Sequence of chain 1.B:
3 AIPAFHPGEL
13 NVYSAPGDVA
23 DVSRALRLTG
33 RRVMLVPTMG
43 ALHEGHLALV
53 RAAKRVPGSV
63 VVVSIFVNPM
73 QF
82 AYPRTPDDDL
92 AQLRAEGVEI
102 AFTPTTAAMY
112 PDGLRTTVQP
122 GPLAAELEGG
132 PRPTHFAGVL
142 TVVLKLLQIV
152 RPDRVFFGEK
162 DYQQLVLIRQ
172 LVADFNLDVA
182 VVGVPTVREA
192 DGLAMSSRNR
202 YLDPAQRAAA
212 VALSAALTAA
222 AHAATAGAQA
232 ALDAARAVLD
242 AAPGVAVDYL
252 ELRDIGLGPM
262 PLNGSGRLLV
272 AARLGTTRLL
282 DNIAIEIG

Binding-site contacts:
Ligand atom CAW contacts residue HIS48 of chain 1.B at 3.9 Å.
Ligand atom CAH contacts residue VAL143 of chain 1.B at 3.7 Å (hydrophobic).
Ligand atom OAC contacts residue GLN73 of chain 1.B at 2.9 Å (h-bond).
Ligand atom OAE contacts residue ASP162 of chain 1.B at 2.7 Å (salt-bridge).
Ligand atom N1 contacts residue THR187 of chain 1.B at 3.6 Å.
Ligand atom CAH contacts residue GLN73 of chain 1.B at 3.5 Å.
Ligand atom C6 contacts residue GLY47 of chain 1.B at 3.7 Å.
Ligand atom C5 contacts residue HIS45 of chain 1.B at 3.7 Å.
Ligand atom OAD contacts residue PHE158 of chain 1.B at 3.4 Å.
Ligand atom C6 contacts residue VAL188 of chain 1.B at 3.8 Å (hydrophobic).
Ligand atom OAO contacts residue HIS48 of chain 1.B at 3.0 Å.
Ligand atom SAP contacts residue THR40 of chain 1.B at 3.6 Å.
Ligand atom OAD contacts residue LEU51 of chain 1.B at 3.7 Å.
Ligand atom C2 contacts residue PRO186 of chain 1.B at 3.9 Å (hydrophobic).
Ligand atom OAC contacts residue GLN165 of chain 1.B at 3.1 Å (h-bond).
Ligand atom N1 contacts residue GLY47 of chain 1.B at 3.8 Å.
Ligand atom N7 contacts residue SO41 of chain 1.J at 3.2 Å (h-bond).
Ligand atom N1 contacts residue VAL188 of chain 1.B at 3.0 Å (h-bond).
Ligand atom OAE contacts residue GLY159 of chain 1.B at 3.3 Å (h-bond).
Ligand atom OAB contacts residue VAL143 of chain 1.B at 3.4 Å.
Ligand atom CAH contacts residue VAL144 of chain 1.B at 3.7 Å (hydrophobic).
Ligand atom N7 contacts residue MET196 of chain 1.B at 3.5 Å (h-bond).
Ligand atom C8 contacts residue SO41 of chain 1.J at 3.0 Å.
Ligand atom N3 contacts residue GLY47 of chain 1.B at 3.8 Å.
Ligand atom SAP contacts residue PRO39 of chain 1.B at 3.8 Å.
Ligand atom C2 contacts residue GLY47 of chain 1.B at 3.8 Å.
Ligand atom C8 contacts residue HIS45 of chain 1.B at 3.9 Å.
Ligand atom CAK contacts residue SO41 of chain 1.J at 3.9 Å.
Ligand atom OAB contacts residue GLN73 of chain 1.B at 2.8 Å (h-bond).
Ligand atom N6 contacts residue VAL188 of chain 1.B at 3.1 Å (h-bond).
Ligand atom N6 contacts residue MET196 of chain 1.B at 2.9 Å (h-bond).
Ligand atom OAO contacts residue LEU51 of chain 1.B at 3.7 Å.
Ligand atom SAP contacts residue MET41 of chain 1.B at 3.6 Å (h-bond).
Ligand atom N7 contacts residue HIS45 of chain 1.B at 3.1 Å.
Ligand atom CAI contacts residue PRO39 of chain 1.B at 3.8 Å (hydrophobic).
Ligand atom OAD contacts residue GLY159 of chain 1.B at 2.9 Å (h-bond).
Ligand atom CAK contacts residue HIS48 of chain 1.B at 3.7 Å.
Ligand atom C2 contacts residue VAL188 of chain 1.B at 3.9 Å (hydrophobic).
Ligand atom CAV contacts residue ASP162 of chain 1.B at 3.1 Å.
Ligand atom N3 contacts residue GLY159 of chain 1.B at 3.4 Å.

The protein below binds the small molecule below.
Small molecule (SMILES): Nc1ncnc2c1ncn2[C@@H]1O[C@H](CSCC[C@@H](O)CO)[C@@H](O)[C@H]1O